Binding-site contacts:
Ligand atom OAG contacts residue PHE223 of chain 1.L at 4.3 Å.
Ligand atom CAR contacts residue PHE223 of chain 1.L at 4.3 Å (hydrophobic).
Ligand atom CAT contacts residue PHE223 of chain 1.L at 3.8 Å (hydrophobic).
Ligand atom CAB contacts residue ILE263 of chain 1.L at 3.7 Å (hydrophobic).
Ligand atom OAG contacts residue SER224 of chain 1.L at 3.9 Å.
Ligand atom CAC contacts residue LMT1 of chain 1.ME at 3.9 Å.
Ligand atom CBF contacts residue PHE223 of chain 1.L at 4.1 Å (hydrophobic).
Ligand atom CAO contacts residue ALA259 of chain 1.L at 4.4 Å (hydrophobic).
Ligand atom CAB contacts residue VAL266 of chain 1.L at 4.2 Å (hydrophobic).
Ligand atom CAU contacts residue PHE223 of chain 1.L at 3.8 Å (hydrophobic).
Ligand atom CAS contacts residue PHE223 of chain 1.L at 3.7 Å (hydrophobic).
Ligand atom CAC contacts residue PHE258 of chain 1.L at 4.0 Å (hydrophobic).

Sequence of chain 1.L:
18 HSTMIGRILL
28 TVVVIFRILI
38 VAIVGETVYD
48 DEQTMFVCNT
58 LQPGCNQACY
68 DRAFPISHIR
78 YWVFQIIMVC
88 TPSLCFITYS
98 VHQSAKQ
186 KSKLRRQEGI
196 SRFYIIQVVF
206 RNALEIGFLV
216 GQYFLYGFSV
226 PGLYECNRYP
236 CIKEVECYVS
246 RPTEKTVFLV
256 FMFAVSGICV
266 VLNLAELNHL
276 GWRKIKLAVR

A protein and the small-molecule ligand that binds it are described below.
Small molecule (SMILES): CC(C)CCC[C@@H](C)[C@H]1CC[C@H]2[C@@H]3CC=C4C[C@@H](OC(=O)CCC(=O)O)CC[C@]4(C)[C@H]3CC[C@]12C